The protein below binds the small molecule below.
Small molecule (SMILES): O=C1Nc2ccc(Cl)cc2C1=O

Binding-site contacts:
Ligand atom OAK contacts residue LYS176 of chain 1.B at 3.6 Å.
Ligand atom CAB contacts residue ILE248 of chain 1.B at 4.5 Å (hydrophobic).
Ligand atom CAI contacts residue LYS176 of chain 1.B at 4.3 Å.
Ligand atom CAI contacts residue LEU368 of chain 1.B at 4.1 Å (hydrophobic).
Ligand atom CAE contacts residue THR175 of chain 1.B at 4.2 Å.
Ligand atom CAI contacts residue MET370 of chain 1.B at 4.1 Å (hydrophobic).
Ligand atom CAC contacts residue THR175 of chain 1.B at 3.9 Å.
Ligand atom CAJ contacts residue THR173 of chain 1.B at 4.2 Å.
Ligand atom OAK contacts residue ARG177 of chain 1.B at 2.8 Å.
Ligand atom NAH contacts residue LYS176 of chain 1.B at 4.5 Å.
Ligand atom CAD contacts residue THR175 of chain 1.B at 3.4 Å.
Ligand atom CAD contacts residue MET370 of chain 1.B at 4.4 Å (hydrophobic).
Ligand atom OAL contacts residue LEU368 of chain 1.B at 3.5 Å.
Ligand atom CAE contacts residue MET370 of chain 1.B at 4.1 Å (hydrophobic).
Ligand atom CAF contacts residue PRO347 of chain 1.B at 4.5 Å (hydrophobic).
Ligand atom NAH contacts residue THR173 of chain 1.B at 4.3 Å.
Ligand atom CAD contacts residue ILE248 of chain 1.B at 4.2 Å (hydrophobic).
Ligand atom OAL contacts residue MET369 of chain 1.B at 4.1 Å.
Ligand atom OAL contacts residue LYS176 of chain 1.B at 4.1 Å.
Ligand atom CAE contacts residue ILE248 of chain 1.B at 3.9 Å (hydrophobic).
Ligand atom OAK contacts residue THR175 of chain 1.B at 3.8 Å.
Ligand atom CAI contacts residue ILE248 of chain 1.B at 4.4 Å (hydrophobic).
Ligand atom CAJ contacts residue LEU178 of chain 1.B at 4.2 Å (hydrophobic).
Ligand atom OAK contacts residue THR173 of chain 1.B at 3.4 Å (h-bond).
Ligand atom OAK contacts residue LEU178 of chain 1.B at 3.3 Å (h-bond).
Ligand atom OAL contacts residue MET370 of chain 1.B at 4.0 Å.
Ligand atom CAF contacts residue ILE248 of chain 1.B at 3.8 Å (hydrophobic).
Ligand atom CAJ contacts residue LYS176 of chain 1.B at 3.9 Å.
Ligand atom NAH contacts residue ASP174 of chain 1.B at 4.2 Å.
Ligand atom OAK contacts residue LEU368 of chain 1.B at 4.0 Å.
Ligand atom OAK contacts residue ASP174 of chain 1.B at 4.1 Å.
Ligand atom CAA contacts residue ILE248 of chain 1.B at 4.1 Å (hydrophobic).
Ligand atom CAJ contacts residue ARG177 of chain 1.B at 3.8 Å.
Ligand atom CAF contacts residue MET370 of chain 1.B at 4.1 Å (hydrophobic).
Ligand atom CAJ contacts residue THR175 of chain 1.B at 3.4 Å.
Ligand atom NAH contacts residue THR175 of chain 1.B at 2.8 Å (h-bond).
Ligand atom CAI contacts residue THR175 of chain 1.B at 4.2 Å.

Sequence of chain 1.B:
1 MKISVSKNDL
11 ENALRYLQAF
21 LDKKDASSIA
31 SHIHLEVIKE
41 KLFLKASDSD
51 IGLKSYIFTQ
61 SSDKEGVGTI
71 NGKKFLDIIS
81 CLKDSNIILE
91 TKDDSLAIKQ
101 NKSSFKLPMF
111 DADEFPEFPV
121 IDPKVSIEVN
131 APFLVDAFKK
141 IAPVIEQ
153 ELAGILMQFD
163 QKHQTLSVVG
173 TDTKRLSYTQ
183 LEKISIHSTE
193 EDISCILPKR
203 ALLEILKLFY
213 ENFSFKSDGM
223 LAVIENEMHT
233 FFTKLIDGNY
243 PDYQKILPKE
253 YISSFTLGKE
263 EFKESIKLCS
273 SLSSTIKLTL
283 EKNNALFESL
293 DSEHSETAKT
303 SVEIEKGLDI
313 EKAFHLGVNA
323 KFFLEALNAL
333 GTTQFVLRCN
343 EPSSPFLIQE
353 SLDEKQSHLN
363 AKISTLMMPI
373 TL